The protein below binds the small molecule below.
Small molecule (SMILES): CS(=O)(=O)c1ccc(C(=O)Nc2cccc(-c3cn4ccnc4c(Nc4ccc(C(=O)N5CCOCC5)cc4)n3)c2)cc1

Sequence of chain 1.A:
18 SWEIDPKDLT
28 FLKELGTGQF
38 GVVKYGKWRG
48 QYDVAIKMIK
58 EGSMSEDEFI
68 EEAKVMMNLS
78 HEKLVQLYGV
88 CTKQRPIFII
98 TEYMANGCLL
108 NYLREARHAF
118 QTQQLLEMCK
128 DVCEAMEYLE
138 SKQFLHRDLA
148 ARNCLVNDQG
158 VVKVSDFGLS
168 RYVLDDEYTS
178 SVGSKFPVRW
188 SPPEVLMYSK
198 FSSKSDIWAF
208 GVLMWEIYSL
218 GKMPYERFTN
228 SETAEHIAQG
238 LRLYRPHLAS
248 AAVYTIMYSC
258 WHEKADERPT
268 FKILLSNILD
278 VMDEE

Binding-site contacts:
Ligand atom N10 contacts residue GLY104 of chain 1.A at 3.6 Å.
Ligand atom C16 contacts residue GLY104 of chain 1.A at 3.6 Å.
Ligand atom N10 contacts residue MET101 of chain 1.A at 3.0 Å (h-bond).
Ligand atom C1 contacts residue LEU32 of chain 1.A at 3.8 Å (hydrophobic).
Ligand atom C7 contacts residue LEU152 of chain 1.A at 3.2 Å (hydrophobic).
Ligand atom C8 contacts residue LEU152 of chain 1.A at 3.5 Å (hydrophobic).
Ligand atom N9 contacts residue LEU152 of chain 1.A at 3.9 Å.
Ligand atom C30 contacts residue VAL40 of chain 1.A at 3.6 Å (hydrophobic).
Ligand atom C22 contacts residue LEU32 of chain 1.A at 3.4 Å (hydrophobic).
Ligand atom C12 contacts residue TYR100 of chain 1.A at 3.4 Å (hydrophobic).
Ligand atom C38 contacts residue ASN108 of chain 1.A at 3.8 Å.
Ligand atom C13 contacts residue TYR100 of chain 1.A at 3.8 Å (hydrophobic).
Ligand atom C1 contacts residue LEU152 of chain 1.A at 3.9 Å (hydrophobic).
Ligand atom C12 contacts residue LEU32 of chain 1.A at 3.9 Å (hydrophobic).
Ligand atom N9 contacts residue MET101 of chain 1.A at 2.9 Å (h-bond).
Ligand atom C13 contacts residue ALA102 of chain 1.A at 3.7 Å (hydrophobic).
Ligand atom C3 contacts residue LEU152 of chain 1.A at 3.9 Å (hydrophobic).
Ligand atom C8 contacts residue ALA52 of chain 1.A at 3.4 Å (hydrophobic).
Ligand atom C7 contacts residue ALA52 of chain 1.A at 3.3 Å (hydrophobic).
Ligand atom C12 contacts residue MET101 of chain 1.A at 3.5 Å (hydrophobic).
Ligand atom C8 contacts residue GLU99 of chain 1.A at 3.2 Å.
Ligand atom C5 contacts residue LEU152 of chain 1.A at 3.8 Å (hydrophobic).
Ligand atom C4 contacts residue LEU152 of chain 1.A at 3.8 Å (hydrophobic).
Ligand atom O43 contacts residue ASN108 of chain 1.A at 3.1 Å (h-bond).
Ligand atom N6 contacts residue LEU152 of chain 1.A at 3.4 Å.
Ligand atom N6 contacts residue ALA52 of chain 1.A at 3.8 Å.
Ligand atom N9 contacts residue TYR100 of chain 1.A at 3.9 Å.
Ligand atom C11 contacts residue GLY104 of chain 1.A at 3.5 Å.
Ligand atom O34 contacts residue LEU32 of chain 1.A at 3.0 Å (h-bond).
Ligand atom C21 contacts residue LEU32 of chain 1.A at 3.2 Å (hydrophobic).
Ligand atom C12 contacts residue ALA102 of chain 1.A at 3.6 Å (hydrophobic).
Ligand atom C29 contacts residue VAL40 of chain 1.A at 3.7 Å (hydrophobic).
Ligand atom C28 contacts residue THR34 of chain 1.A at 3.3 Å.
Ligand atom C11 contacts residue MET101 of chain 1.A at 3.6 Å (hydrophobic).
Ligand atom N9 contacts residue ALA52 of chain 1.A at 3.9 Å.
Ligand atom C28 contacts residue GLY33 of chain 1.A at 3.9 Å.
Ligand atom C37 contacts residue ASN108 of chain 1.A at 3.7 Å.
Ligand atom C32 contacts residue LEU32 of chain 1.A at 3.6 Å (hydrophobic).
Ligand atom C22 contacts residue GLU31 of chain 1.A at 3.3 Å.
Ligand atom C8 contacts residue MET101 of chain 1.A at 3.4 Å (hydrophobic).